Sequence of chain 12.A:
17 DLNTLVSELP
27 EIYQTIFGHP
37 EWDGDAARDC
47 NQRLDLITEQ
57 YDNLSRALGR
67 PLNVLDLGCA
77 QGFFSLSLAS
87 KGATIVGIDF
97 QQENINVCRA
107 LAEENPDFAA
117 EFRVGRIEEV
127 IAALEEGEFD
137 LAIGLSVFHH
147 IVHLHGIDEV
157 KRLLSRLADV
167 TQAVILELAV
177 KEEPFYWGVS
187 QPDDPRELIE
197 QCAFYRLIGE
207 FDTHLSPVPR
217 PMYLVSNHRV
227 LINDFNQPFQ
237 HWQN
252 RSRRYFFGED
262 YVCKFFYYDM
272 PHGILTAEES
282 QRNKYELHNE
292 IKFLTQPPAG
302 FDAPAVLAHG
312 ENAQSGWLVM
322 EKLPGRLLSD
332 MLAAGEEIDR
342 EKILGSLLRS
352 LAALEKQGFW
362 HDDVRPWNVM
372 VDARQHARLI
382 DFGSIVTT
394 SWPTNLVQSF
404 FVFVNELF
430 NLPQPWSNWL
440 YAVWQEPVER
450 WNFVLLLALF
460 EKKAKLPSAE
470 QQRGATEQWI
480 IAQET

Binding-site contacts:
Ligand atom C10 contacts residue LEU324 of chain 12.A at 3.4 Å (hydrophobic).
Ligand atom C10 contacts residue VAL263 of chain 12.A at 4.0 Å (hydrophobic).
Ligand atom C23 contacts residue LEU328 of chain 12.A at 4.0 Å (hydrophobic).
Ligand atom C2 contacts residue VAL263 of chain 12.A at 4.2 Å (hydrophobic).
Ligand atom C9 contacts residue MET371 of chain 12.A at 4.1 Å (hydrophobic).
Ligand atom C11 contacts residue MET371 of chain 12.A at 3.5 Å (hydrophobic).
Ligand atom C20 contacts residue PHE258 of chain 12.A at 3.9 Å (hydrophobic).
Ligand atom C9 contacts residue LEU324 of chain 12.A at 3.7 Å (hydrophobic).
Ligand atom C24 contacts residue TYR256 of chain 12.A at 3.9 Å (hydrophobic).
Ligand atom C15 contacts residue PHE258 of chain 12.A at 3.5 Å (hydrophobic).
Ligand atom C23 contacts residue GLN239 of chain 12.A at 3.8 Å.
Ligand atom N14 contacts residue PHE258 of chain 12.A at 3.7 Å.
Ligand atom C22 contacts residue LEU328 of chain 12.A at 3.8 Å (hydrophobic).
Ligand atom C5 contacts residue ILE381 of chain 12.A at 4.0 Å (hydrophobic).
Ligand atom O17 contacts residue PHE258 of chain 12.A at 4.1 Å.
Ligand atom C10 contacts residue PHE258 of chain 12.A at 4.0 Å (hydrophobic).
Ligand atom C21 contacts residue LEU328 of chain 12.A at 4.2 Å (hydrophobic).
Ligand atom C1 contacts residue MET321 of chain 12.A at 4.1 Å (hydrophobic).
Ligand atom O12 contacts residue PHE258 of chain 12.A at 3.3 Å.
Ligand atom C6 contacts residue TYR256 of chain 12.A at 3.7 Å (hydrophobic).
Ligand atom O12 contacts residue MET371 of chain 12.A at 3.7 Å.
Ligand atom C21 contacts residue PHE258 of chain 12.A at 4.1 Å (hydrophobic).
Ligand atom C9 contacts residue VAL263 of chain 12.A at 3.5 Å (hydrophobic).
Ligand atom C19 contacts residue PHE258 of chain 12.A at 3.9 Å (hydrophobic).
Ligand atom C19 contacts residue LEU324 of chain 12.A at 3.6 Å (hydrophobic).
Ligand atom C25 contacts residue TYR256 of chain 12.A at 3.6 Å (hydrophobic).
Ligand atom O13 contacts residue LYS323 of chain 12.A at 3.7 Å.
Ligand atom N14 contacts residue MET371 of chain 12.A at 3.8 Å.
Ligand atom O13 contacts residue VAL263 of chain 12.A at 3.4 Å.
Ligand atom C3 contacts residue VAL263 of chain 12.A at 3.8 Å (hydrophobic).
Ligand atom C25 contacts residue PHE258 of chain 12.A at 4.0 Å (hydrophobic).
Ligand atom C4 contacts residue PHE258 of chain 12.A at 3.8 Å (hydrophobic).
Ligand atom O13 contacts residue LEU324 of chain 12.A at 2.8 Å (h-bond).
Ligand atom C6 contacts residue ILE381 of chain 12.A at 3.6 Å (hydrophobic).
Ligand atom O17 contacts residue HIS237 of chain 12.A at 3.9 Å.
Ligand atom C11 contacts residue PHE258 of chain 12.A at 3.4 Å (hydrophobic).
Ligand atom O13 contacts residue GLU322 of chain 12.A at 4.2 Å.
Ligand atom C4 contacts residue MET371 of chain 12.A at 4.0 Å (hydrophobic).
Ligand atom C10 contacts residue MET371 of chain 12.A at 3.7 Å (hydrophobic).
Ligand atom C1 contacts residue ILE381 of chain 12.A at 3.9 Å (hydrophobic).

A small-molecule ligand and the protein it binds are described below.
Small molecule (SMILES): O=c1cc(N2CCOCC2)oc2c(-c3ccccc3)cccc12